Binding-site contacts:
Ligand atom C26 contacts residue PRO118 of chain 3.B at 3.7 Å (hydrophobic).
Ligand atom C11 contacts residue ASP38 of chain 3.B at 3.1 Å.
Ligand atom C13 contacts residue ALA229 of chain 3.B at 3.7 Å (hydrophobic).
Ligand atom C20 contacts residue SER230 of chain 3.B at 3.6 Å.
Ligand atom O8 contacts residue SER84 of chain 3.B at 3.6 Å.
Ligand atom C18 contacts residue MET303 of chain 3.B at 3.9 Å (hydrophobic).
Ligand atom N7 contacts residue ASP226 of chain 3.B at 2.8 Å (salt-bridge).
Ligand atom O30 contacts residue THR85 of chain 3.B at 3.8 Å.
Ligand atom N7 contacts residue GLY40 of chain 3.B at 3.8 Å.
Ligand atom C3 contacts residue TYR83 of chain 3.B at 3.7 Å (hydrophobic).
Ligand atom C14 contacts residue THR85 of chain 3.B at 3.7 Å.
Ligand atom C6 contacts residue ASP226 of chain 3.B at 3.8 Å.
Ligand atom C12 contacts residue GLY228 of chain 3.B at 3.6 Å.
Ligand atom C4 contacts residue THR85 of chain 3.B at 3.7 Å.
Ligand atom C3 contacts residue THR85 of chain 3.B at 3.8 Å.
Ligand atom N1 contacts residue ASP38 of chain 3.B at 2.8 Å (salt-bridge).
Ligand atom C27 contacts residue PRO118 of chain 3.B at 3.6 Å (hydrophobic).
Ligand atom C6 contacts residue ASP38 of chain 3.B at 3.6 Å.
Ligand atom C17 contacts residue MET303 of chain 3.B at 3.6 Å (hydrophobic).
Ligand atom C11 contacts residue TYR83 of chain 3.B at 3.7 Å (hydrophobic).
Ligand atom C17 contacts residue ALA229 of chain 3.B at 3.8 Å (hydrophobic).
Ligand atom O8 contacts residue THR85 of chain 3.B at 3.1 Å (h-bond).
Ligand atom C28 contacts residue ALA122 of chain 3.B at 3.8 Å (hydrophobic).
Ligand atom C23 contacts residue SER230 of chain 3.B at 3.7 Å.
Ligand atom C28 contacts residue PHE124 of chain 3.B at 3.9 Å (hydrophobic).
Ligand atom C18 contacts residue ALA229 of chain 3.B at 3.5 Å (hydrophobic).
Ligand atom C15 contacts residue ALA229 of chain 3.B at 3.9 Å (hydrophobic).
Ligand atom C29 contacts residue GLN19 of chain 3.B at 3.9 Å.
Ligand atom C2 contacts residue ASP38 of chain 3.B at 3.6 Å.
Ligand atom N7 contacts residue ASP38 of chain 3.B at 3.1 Å (salt-bridge).
Ligand atom C16 contacts residue SER230 of chain 3.B at 3.9 Å.
Ligand atom C22 contacts residue SER230 of chain 3.B at 3.5 Å.
Ligand atom C14 contacts residue ALA229 of chain 3.B at 3.7 Å (hydrophobic).
Ligand atom C23 contacts residue GLY228 of chain 3.B at 3.4 Å.
Ligand atom C14 contacts residue GLY228 of chain 3.B at 3.8 Å.
Ligand atom N19 contacts residue SER230 of chain 3.B at 3.7 Å.
Ligand atom O8 contacts residue TYR83 of chain 3.B at 3.9 Å.
Ligand atom C9 contacts residue ASP226 of chain 3.B at 3.5 Å.
Ligand atom C21 contacts residue SER230 of chain 3.B at 3.1 Å.
Ligand atom C15 contacts residue THR85 of chain 3.B at 3.7 Å.

Sequence of chain 3.B:
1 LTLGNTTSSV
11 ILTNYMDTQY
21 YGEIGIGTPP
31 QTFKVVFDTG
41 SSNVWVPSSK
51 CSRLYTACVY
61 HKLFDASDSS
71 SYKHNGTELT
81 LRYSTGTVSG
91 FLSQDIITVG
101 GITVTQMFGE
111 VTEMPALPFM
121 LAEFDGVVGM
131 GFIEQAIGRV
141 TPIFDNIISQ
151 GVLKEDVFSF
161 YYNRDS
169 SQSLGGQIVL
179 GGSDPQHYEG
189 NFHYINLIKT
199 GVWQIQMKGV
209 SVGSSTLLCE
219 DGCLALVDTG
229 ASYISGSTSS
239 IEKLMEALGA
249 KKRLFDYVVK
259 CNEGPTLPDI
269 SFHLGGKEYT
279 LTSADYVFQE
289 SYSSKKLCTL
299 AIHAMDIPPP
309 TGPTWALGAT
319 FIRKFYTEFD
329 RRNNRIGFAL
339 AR

This protein binds this small molecule.
Small molecule (SMILES): [H]/N=C1/N[C@](C)(C(C)C)CC(=O)N1Cc1cccc(N2C[C@@H](c3ccccc3)CC2=O)c1